Binding-site contacts:
Ligand atom C3 contacts residue GLY130 of chain 1.A at 3.9 Å.
Ligand atom N2 contacts residue GLN161 of chain 1.A at 2.8 Å (h-bond).
Ligand atom O7 contacts residue ASN165 of chain 1.A at 3.1 Å (h-bond).
Ligand atom O4 contacts residue THR131 of chain 1.A at 3.9 Å.
Ligand atom C4 contacts residue SER114 of chain 1.A at 3.5 Å.
Ligand atom O6 contacts residue GLY130 of chain 1.A at 4.1 Å.
Ligand atom C6 contacts residue LEU164 of chain 1.A at 3.6 Å (hydrophobic).
Ligand atom O4 contacts residue TRP129 of chain 1.A at 3.3 Å.
Ligand atom O5 contacts residue THR131 of chain 1.A at 3.8 Å.
Ligand atom C6 contacts residue GLY130 of chain 1.A at 3.5 Å.
Ligand atom O4 contacts residue GLY130 of chain 1.A at 3.5 Å.
Ligand atom C7 contacts residue ASN165 of chain 1.A at 3.1 Å.
Ligand atom O3 contacts residue GLN161 of chain 1.A at 3.7 Å.
Ligand atom C6 contacts residue PHE128 of chain 1.A at 3.5 Å (hydrophobic).
Ligand atom C7 contacts residue GLY130 of chain 1.A at 3.9 Å.
Ligand atom C3 contacts residue THR131 of chain 1.A at 3.9 Å.
Ligand atom C5 contacts residue ASN165 of chain 1.A at 3.8 Å.
Ligand atom O4 contacts residue SER114 of chain 1.A at 2.8 Å (h-bond).
Ligand atom C5 contacts residue ASN165 of chain 1.A at 3.6 Å.
Ligand atom C2 contacts residue ASN165 of chain 1.A at 2.4 Å.
Ligand atom N2 contacts residue ASN165 of chain 1.A at 2.8 Å (h-bond).
Ligand atom C3 contacts residue ASN165 of chain 1.A at 3.8 Å.
Ligand atom C1 contacts residue ASN165 of chain 1.A at 1.4 Å.
Ligand atom O5 contacts residue GLY130 of chain 1.A at 3.3 Å (h-bond).
Ligand atom O7 contacts residue GLY130 of chain 1.A at 3.3 Å.
Ligand atom C5 contacts residue GLY130 of chain 1.A at 3.9 Å.
Ligand atom C7 contacts residue GLN161 of chain 1.A at 3.5 Å.
Ligand atom C4 contacts residue GLY130 of chain 1.A at 4.1 Å.
Ligand atom C8 contacts residue GLN161 of chain 1.A at 3.4 Å.
Ligand atom O6 contacts residue THR131 of chain 1.A at 4.1 Å.
Ligand atom C3 contacts residue GLN161 of chain 1.A at 3.6 Å.
Ligand atom C8 contacts residue TRP129 of chain 1.A at 3.9 Å (hydrophobic).
Ligand atom O3 contacts residue THR131 of chain 1.A at 3.8 Å.
Ligand atom O5 contacts residue ASN165 of chain 1.A at 2.4 Å (h-bond).
Ligand atom O3 contacts residue SER114 of chain 1.A at 3.1 Å (h-bond).
Ligand atom C6 contacts residue TRP129 of chain 1.A at 3.9 Å (hydrophobic).
Ligand atom C5 contacts residue GLY130 of chain 1.A at 4.0 Å.
Ligand atom O3 contacts residue GLU113 of chain 1.A at 3.9 Å.
Ligand atom C3 contacts residue SER114 of chain 1.A at 4.1 Å.
Ligand atom C2 contacts residue GLN161 of chain 1.A at 3.7 Å.

Sequence of chain 1.A:
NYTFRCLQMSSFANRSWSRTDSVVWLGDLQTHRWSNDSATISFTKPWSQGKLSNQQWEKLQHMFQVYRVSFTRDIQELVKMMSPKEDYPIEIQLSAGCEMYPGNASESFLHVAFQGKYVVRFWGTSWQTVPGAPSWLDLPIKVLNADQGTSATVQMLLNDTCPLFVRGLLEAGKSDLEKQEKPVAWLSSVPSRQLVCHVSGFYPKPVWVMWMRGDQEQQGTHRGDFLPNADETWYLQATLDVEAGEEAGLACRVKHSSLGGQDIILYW

The protein below binds the small molecule below.
Small molecule (SMILES): CC(=O)N[C@H]1[C@H](O[C@H]2[C@H](O)[C@@H](NC(C)=O)CO[C@@H]2CO[C@H]2O[C@@H](C)[C@@H](O)[C@@H](O)[C@@H]2O)O[C@H](CO)[C@@H](O[C@@H]2O[C@H](CO)[C@@H](O)[C@H](O)[C@@H]2O)[C@@H]1O